The protein below binds the small molecule below.
Small molecule (SMILES): Cc1cc(CCCCCOc2ccc(C3=NCCO3)cc2)on1

Sequence of chain 6.C:
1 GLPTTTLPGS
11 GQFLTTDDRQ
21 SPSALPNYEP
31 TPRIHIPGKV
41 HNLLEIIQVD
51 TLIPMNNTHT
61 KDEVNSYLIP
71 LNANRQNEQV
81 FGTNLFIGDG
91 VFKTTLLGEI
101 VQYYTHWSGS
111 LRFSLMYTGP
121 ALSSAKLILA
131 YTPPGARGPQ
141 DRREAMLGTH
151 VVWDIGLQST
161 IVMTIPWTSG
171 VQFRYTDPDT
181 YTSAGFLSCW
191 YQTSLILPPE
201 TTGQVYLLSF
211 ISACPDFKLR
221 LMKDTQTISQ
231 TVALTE

Binding-site contacts:
Ligand atom N3A contacts residue PRO174 of chain 6.A at 3.7 Å.
Ligand atom C4C contacts residue VAL188 of chain 6.A at 3.7 Å (hydrophobic).
Ligand atom C4 contacts residue LEU106 of chain 6.A at 3.9 Å (hydrophobic).
Ligand atom C3C contacts residue TYR128 of chain 6.A at 3.4 Å (hydrophobic).
Ligand atom C5A contacts residue PHE186 of chain 6.A at 3.5 Å (hydrophobic).
Ligand atom O1 contacts residue LEU106 of chain 6.A at 3.8 Å.
Ligand atom C4 contacts residue TYR197 of chain 6.A at 3.8 Å (hydrophobic).
Ligand atom C1C contacts residue TYR128 of chain 6.A at 3.7 Å (hydrophobic).
Ligand atom C3B contacts residue TYR152 of chain 6.A at 3.7 Å (hydrophobic).
Ligand atom C2B contacts residue VAL188 of chain 6.A at 3.5 Å (hydrophobic).
Ligand atom O1 contacts residue MET221 of chain 6.A at 3.8 Å.
Ligand atom C2A contacts residue TYR152 of chain 6.A at 3.6 Å (hydrophobic).
Ligand atom C4A contacts residue PRO174 of chain 6.A at 3.1 Å (hydrophobic).
Ligand atom C1C contacts residue LEU106 of chain 6.A at 3.8 Å (hydrophobic).
Ligand atom C6B contacts residue ILE104 of chain 6.A at 3.6 Å (hydrophobic).
Ligand atom C5 contacts residue LEU106 of chain 6.A at 3.8 Å (hydrophobic).
Ligand atom N3A contacts residue PHE186 of chain 6.A at 4.0 Å.
Ligand atom C5A contacts residue ALA150 of chain 6.A at 3.6 Å (hydrophobic).
Ligand atom C1B contacts residue VAL188 of chain 6.A at 3.8 Å (hydrophobic).
Ligand atom C4C contacts residue VAL191 of chain 6.A at 3.0 Å (hydrophobic).
Ligand atom N3A contacts residue TYR152 of chain 6.A at 3.5 Å.
Ligand atom C4B contacts residue TYR152 of chain 6.A at 3.8 Å (hydrophobic).
Ligand atom C6B contacts residue TYR128 of chain 6.A at 3.3 Å (hydrophobic).
Ligand atom O1B contacts residue ILE104 of chain 6.A at 3.9 Å.
Ligand atom C5C contacts residue VAL191 of chain 6.A at 3.8 Å (hydrophobic).
Ligand atom N2 contacts residue LEU106 of chain 6.A at 3.8 Å.
Ligand atom O1A contacts residue PHE186 of chain 6.A at 3.0 Å.
Ligand atom C5A contacts residue VAL176 of chain 6.A at 3.6 Å (hydrophobic).
Ligand atom C5B contacts residue TYR128 of chain 6.A at 4.0 Å (hydrophobic).
Ligand atom C1B contacts residue ILE104 of chain 6.A at 4.0 Å (hydrophobic).
Ligand atom C2A contacts residue PHE186 of chain 6.A at 3.3 Å (hydrophobic).
Ligand atom C1B contacts residue TYR128 of chain 6.A at 3.6 Å (hydrophobic).
Ligand atom C5B contacts residue PHE186 of chain 6.A at 3.9 Å (hydrophobic).
Ligand atom N3A contacts residue ALA24 of chain 6.C at 3.8 Å.
Ligand atom O1B contacts residue TYR128 of chain 6.A at 3.4 Å (h-bond).
Ligand atom C2C contacts residue TYR197 of chain 6.A at 3.7 Å (hydrophobic).
Ligand atom C5B contacts residue MET224 of chain 6.A at 3.9 Å (hydrophobic).
Ligand atom C4B contacts residue PHE186 of chain 6.A at 3.6 Å (hydrophobic).
Ligand atom C2C contacts residue MET221 of chain 6.A at 3.8 Å (hydrophobic).
Ligand atom C3B contacts residue VAL188 of chain 6.A at 3.8 Å (hydrophobic).

Sequence of chain 6.A:
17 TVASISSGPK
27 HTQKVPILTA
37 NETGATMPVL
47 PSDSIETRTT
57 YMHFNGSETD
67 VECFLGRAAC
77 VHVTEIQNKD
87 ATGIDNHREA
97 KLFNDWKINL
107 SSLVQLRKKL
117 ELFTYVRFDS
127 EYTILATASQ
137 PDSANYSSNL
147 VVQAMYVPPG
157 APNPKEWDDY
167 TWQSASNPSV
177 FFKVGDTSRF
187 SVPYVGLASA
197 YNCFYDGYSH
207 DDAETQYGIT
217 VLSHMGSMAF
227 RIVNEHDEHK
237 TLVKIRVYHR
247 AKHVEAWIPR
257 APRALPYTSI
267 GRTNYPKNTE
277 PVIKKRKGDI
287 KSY